Binding-site contacts:
Ligand atom C8 contacts residue LEU145 of chain 1.A at 3.6 Å (hydrophobic).
Ligand atom C7 contacts residue SER307 of chain 1.A at 3.6 Å.
Ligand atom N2 contacts residue ASN146 of chain 1.A at 2.8 Å (h-bond).
Ligand atom C8 contacts residue ASN245 of chain 1.A at 4.0 Å.
Ligand atom C4 contacts residue CYS305 of chain 1.A at 4.0 Å (hydrophobic).
Ligand atom O7 contacts residue ASN245 of chain 1.A at 4.3 Å.
Ligand atom C3 contacts residue SER306 of chain 1.A at 4.0 Å.
Ligand atom O7 contacts residue VAL138 of chain 1.A at 3.7 Å.
Ligand atom O4 contacts residue GLU95 of chain 1.A at 3.4 Å (salt-bridge).
Ligand atom O7 contacts residue ASN146 of chain 1.A at 3.4 Å (h-bond).
Ligand atom C8 contacts residue VAL138 of chain 1.A at 3.9 Å (hydrophobic).
Ligand atom C8 contacts residue SER307 of chain 1.A at 3.7 Å.
Ligand atom O4 contacts residue SER306 of chain 1.A at 4.2 Å.
Ligand atom C4 contacts residue SER306 of chain 1.A at 4.2 Å.
Ligand atom C5 contacts residue SER306 of chain 1.A at 3.7 Å.
Ligand atom C7 contacts residue ASN146 of chain 1.A at 3.4 Å.
Ligand atom C2 contacts residue ASN146 of chain 1.A at 2.3 Å.
Ligand atom C5 contacts residue ASN146 of chain 1.A at 3.6 Å.
Ligand atom C6 contacts residue GLU95 of chain 1.A at 3.4 Å.
Ligand atom O5 contacts residue SER306 of chain 1.A at 4.2 Å.
Ligand atom C4 contacts residue GLU95 of chain 1.A at 3.8 Å.
Ligand atom C5 contacts residue GLU95 of chain 1.A at 4.2 Å.
Ligand atom O4 contacts residue CYS305 of chain 1.A at 3.2 Å.
Ligand atom N2 contacts residue SER307 of chain 1.A at 2.7 Å (h-bond).
Ligand atom C3 contacts residue ASN146 of chain 1.A at 3.7 Å.
Ligand atom C1 contacts residue SER306 of chain 1.A at 4.1 Å.
Ligand atom O6 contacts residue GLU95 of chain 1.A at 2.8 Å (salt-bridge).
Ligand atom O3 contacts residue CYS305 of chain 1.A at 2.8 Å (h-bond).
Ligand atom O7 contacts residue PRO96 of chain 1.A at 3.7 Å.
Ligand atom C4 contacts residue ASN146 of chain 1.A at 4.1 Å.
Ligand atom C7 contacts residue VAL138 of chain 1.A at 4.0 Å (hydrophobic).
Ligand atom C8 contacts residue PHE244 of chain 1.A at 4.2 Å (hydrophobic).
Ligand atom C2 contacts residue SER307 of chain 1.A at 3.5 Å.
Ligand atom C3 contacts residue SER307 of chain 1.A at 3.6 Å.
Ligand atom C3 contacts residue CYS305 of chain 1.A at 3.6 Å (hydrophobic).
Ligand atom C1 contacts residue SER307 of chain 1.A at 3.8 Å.
Ligand atom C1 contacts residue ASN146 of chain 1.A at 1.4 Å.
Ligand atom O3 contacts residue SER307 of chain 1.A at 4.1 Å.
Ligand atom O6 contacts residue ARG136 of chain 1.A at 4.0 Å.
Ligand atom O5 contacts residue ASN146 of chain 1.A at 2.4 Å (h-bond).

Sequence of chain 1.A:
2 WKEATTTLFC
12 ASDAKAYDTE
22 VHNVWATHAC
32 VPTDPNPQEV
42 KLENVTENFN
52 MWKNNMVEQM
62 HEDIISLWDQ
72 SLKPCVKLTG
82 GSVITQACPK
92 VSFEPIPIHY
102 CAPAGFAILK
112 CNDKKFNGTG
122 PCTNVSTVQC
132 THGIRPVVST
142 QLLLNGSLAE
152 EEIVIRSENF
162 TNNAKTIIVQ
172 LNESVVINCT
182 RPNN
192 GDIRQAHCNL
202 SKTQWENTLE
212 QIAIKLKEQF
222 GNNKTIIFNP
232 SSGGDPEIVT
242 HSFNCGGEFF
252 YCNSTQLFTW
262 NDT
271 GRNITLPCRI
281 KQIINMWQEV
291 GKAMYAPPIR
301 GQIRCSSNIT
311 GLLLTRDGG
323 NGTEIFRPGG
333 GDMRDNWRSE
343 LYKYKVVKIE

The protein below binds the small molecule below.
Small molecule (SMILES): CC(=O)N[C@@H]1[C@@H](O)[C@H](O)[C@@H](CO)O[C@H]1O